A protein and the small-molecule ligand that binds it are described below.
Small molecule (SMILES): Nc1ncnc2c1ncn2[C@@H]1O[C@H](CO[P](=O)(O)OP(=O)(O)O)[C@@H](O)[C@H]1OP(=O)(O)O

Sequence of chain 1.A:
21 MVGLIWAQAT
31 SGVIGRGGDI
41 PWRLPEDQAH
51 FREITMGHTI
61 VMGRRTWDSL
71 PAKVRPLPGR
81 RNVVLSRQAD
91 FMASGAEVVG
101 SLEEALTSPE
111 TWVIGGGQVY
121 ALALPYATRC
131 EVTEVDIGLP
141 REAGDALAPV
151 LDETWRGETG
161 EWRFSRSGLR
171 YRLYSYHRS

Binding-site contacts:
Ligand atom O1A contacts residue GLN118 of chain 1.A at 3.5 Å (h-bond).
Ligand atom O2A contacts residue GLY63 of chain 1.A at 3.7 Å.
Ligand atom O4' contacts residue LEU85 of chain 1.A at 3.5 Å (h-bond).
Ligand atom O5' contacts residue ARG65 of chain 1.A at 3.4 Å (salt-bridge).
Ligand atom N3 contacts residue ARG87 of chain 1.A at 3.5 Å.
Ligand atom O1A contacts residue GLY116 of chain 1.A at 3.0 Å (h-bond).
Ligand atom O2P contacts residue ARG64 of chain 1.A at 3.0 Å (salt-bridge).
Ligand atom C2 contacts residue ARG87 of chain 1.A at 3.6 Å.
Ligand atom PB contacts residue ARG65 of chain 1.A at 3.4 Å.
Ligand atom O1B contacts residue ARG65 of chain 1.A at 2.8 Å (salt-bridge).
Ligand atom O2B contacts residue GLN118 of chain 1.A at 3.1 Å (h-bond).
Ligand atom O1A contacts residue VAL119 of chain 1.A at 3.4 Å.
Ligand atom O2B contacts residue GLY117 of chain 1.A at 2.8 Å (h-bond).
Ligand atom C3' contacts residue GLN118 of chain 1.A at 3.7 Å.
Ligand atom O3P contacts residue ARG87 of chain 1.A at 2.9 Å (salt-bridge).
Ligand atom O1P contacts residue SER86 of chain 1.A at 2.8 Å (h-bond).
Ligand atom O1P contacts residue GLN88 of chain 1.A at 2.9 Å (h-bond).
Ligand atom N7 contacts residue LEU122 of chain 1.A at 3.5 Å.
Ligand atom O1P contacts residue ARG64 of chain 1.A at 2.8 Å (salt-bridge).
Ligand atom C5' contacts residue ARG65 of chain 1.A at 3.3 Å.
Ligand atom C2 contacts residue GLY100 of chain 1.A at 3.5 Å.
Ligand atom C5' contacts residue GLN118 of chain 1.A at 3.7 Å.
Ligand atom O2B contacts residue GLY116 of chain 1.A at 3.5 Å.
Ligand atom O2' contacts residue ARG64 of chain 1.A at 3.4 Å.
Ligand atom N3 contacts residue SER86 of chain 1.A at 3.5 Å.
Ligand atom O2A contacts residue GLY116 of chain 1.A at 3.3 Å (h-bond).
Ligand atom O2A contacts residue THR66 of chain 1.A at 2.5 Å (h-bond).
Ligand atom O5' contacts residue GLY63 of chain 1.A at 3.2 Å.
Ligand atom P2' contacts residue ARG64 of chain 1.A at 3.6 Å.
Ligand atom C8 contacts residue GLN118 of chain 1.A at 3.3 Å.
Ligand atom O3A contacts residue ARG65 of chain 1.A at 2.6 Å (salt-bridge).
Ligand atom PA contacts residue GLY116 of chain 1.A at 3.6 Å.
Ligand atom C4 contacts residue LEU85 of chain 1.A at 3.5 Å (hydrophobic).
Ligand atom N3 contacts residue LEU85 of chain 1.A at 3.3 Å.
Ligand atom O5' contacts residue ARG64 of chain 1.A at 3.6 Å.
Ligand atom O2A contacts residue ARG65 of chain 1.A at 3.7 Å.
Ligand atom O4' contacts residue ARG64 of chain 1.A at 3.6 Å.
Ligand atom N1 contacts residue GLY100 of chain 1.A at 3.7 Å.
Ligand atom C2 contacts residue LEU85 of chain 1.A at 3.3 Å (hydrophobic).
Ligand atom C1' contacts residue LEU85 of chain 1.A at 3.4 Å (hydrophobic).